A protein and the small-molecule ligand that binds it are described below.
Small molecule (SMILES): CC(=O)N[C@@H]1[C@@H](O)[C@H](O)[C@@H](CO)O[C@H]1O

Binding-site contacts:
Ligand atom C2 contacts residue THR85 of chain 1.A at 4.4 Å.
Ligand atom C3 contacts residue THR85 of chain 1.A at 4.3 Å.
Ligand atom C2 contacts residue ASN175 of chain 1.A at 2.4 Å.
Ligand atom C1 contacts residue GLU174 of chain 1.A at 4.1 Å.
Ligand atom C8 contacts residue ASN175 of chain 1.A at 4.5 Å.
Ligand atom O5 contacts residue THR85 of chain 1.A at 4.2 Å.
Ligand atom C8 contacts residue PRO86 of chain 1.A at 3.6 Å (hydrophobic).
Ligand atom O7 contacts residue ASN175 of chain 1.A at 3.5 Å (h-bond).
Ligand atom N2 contacts residue ASN175 of chain 1.A at 2.9 Å (h-bond).
Ligand atom O6 contacts residue THR85 of chain 1.A at 4.4 Å.
Ligand atom C4 contacts residue ASN175 of chain 1.A at 4.2 Å.
Ligand atom N2 contacts residue THR85 of chain 1.A at 4.5 Å.
Ligand atom O6 contacts residue GLU174 of chain 1.A at 3.8 Å.
Ligand atom N2 contacts residue PRO86 of chain 1.A at 3.9 Å.
Ligand atom O5 contacts residue GLU174 of chain 1.A at 3.5 Å (salt-bridge).
Ligand atom C5 contacts residue THR85 of chain 1.A at 3.9 Å.
Ligand atom C8 contacts residue GLU87 of chain 1.A at 3.6 Å.
Ligand atom C5 contacts residue ASN175 of chain 1.A at 3.6 Å.
Ligand atom O6 contacts residue PHE173 of chain 1.A at 4.0 Å.
Ligand atom C1 contacts residue ASN175 of chain 1.A at 1.4 Å.
Ligand atom C7 contacts residue ASN175 of chain 1.A at 3.4 Å.
Ligand atom C1 contacts residue THR85 of chain 1.A at 3.8 Å.
Ligand atom C8 contacts residue ARG88 of chain 1.A at 4.3 Å.
Ligand atom C3 contacts residue ASN175 of chain 1.A at 3.8 Å.
Ligand atom C7 contacts residue PRO86 of chain 1.A at 4.3 Å (hydrophobic).
Ligand atom O5 contacts residue ASN175 of chain 1.A at 2.4 Å (h-bond).

Sequence of chain 1.A:
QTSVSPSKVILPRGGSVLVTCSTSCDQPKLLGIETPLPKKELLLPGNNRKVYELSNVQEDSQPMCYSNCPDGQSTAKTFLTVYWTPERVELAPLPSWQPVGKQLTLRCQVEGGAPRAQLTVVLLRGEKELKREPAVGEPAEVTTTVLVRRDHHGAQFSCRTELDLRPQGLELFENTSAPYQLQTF